A protein and the small-molecule ligand that binds it are described below.
Small molecule (SMILES): CC(=O)N[C@H]1[C@H](O[C@H]2[C@H](O)[C@@H](NC(C)=O)CO[C@@H]2CO)O[C@H](CO)[C@@H](O)[C@@H]1O

Sequence of chain 1.G:
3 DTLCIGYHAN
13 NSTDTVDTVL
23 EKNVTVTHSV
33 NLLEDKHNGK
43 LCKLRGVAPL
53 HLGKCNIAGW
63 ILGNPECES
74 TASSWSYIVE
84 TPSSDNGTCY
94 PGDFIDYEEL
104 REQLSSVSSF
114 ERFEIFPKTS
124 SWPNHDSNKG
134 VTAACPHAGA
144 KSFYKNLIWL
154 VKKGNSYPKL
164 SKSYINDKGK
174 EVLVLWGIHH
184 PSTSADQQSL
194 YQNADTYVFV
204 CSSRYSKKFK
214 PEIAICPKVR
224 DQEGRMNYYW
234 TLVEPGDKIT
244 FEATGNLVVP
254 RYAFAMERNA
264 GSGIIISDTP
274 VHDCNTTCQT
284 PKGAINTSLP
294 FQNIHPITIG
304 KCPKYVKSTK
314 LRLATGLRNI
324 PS

Binding-site contacts:
Ligand atom C2 contacts residue ASN89 of chain 1.G at 2.3 Å.
Ligand atom C8 contacts residue ASN66 of chain 1.G at 3.4 Å.
Ligand atom O6 contacts residue PRO139 of chain 1.G at 4.1 Å.
Ligand atom N2 contacts residue ASN66 of chain 1.G at 4.3 Å.
Ligand atom O3 contacts residue ARG223 of chain 1.G at 3.0 Å (salt-bridge).
Ligand atom C3 contacts residue ASN89 of chain 1.G at 3.7 Å.
Ligand atom O7 contacts residue ASN89 of chain 1.G at 2.7 Å (h-bond).
Ligand atom C8 contacts residue CYS92 of chain 1.G at 3.9 Å (hydrophobic).
Ligand atom O7 contacts residue CYS92 of chain 1.G at 3.5 Å.
Ligand atom C7 contacts residue CYS92 of chain 1.G at 4.1 Å (hydrophobic).
Ligand atom C7 contacts residue ASN66 of chain 1.G at 3.5 Å.
Ligand atom C8 contacts residue CYS138 of chain 1.G at 3.8 Å (hydrophobic).
Ligand atom C1 contacts residue ASP88 of chain 1.G at 4.5 Å.
Ligand atom C5 contacts residue ASP88 of chain 1.G at 4.4 Å.
Ligand atom O7 contacts residue ASN66 of chain 1.G at 2.8 Å (h-bond).
Ligand atom C7 contacts residue ARG223 of chain 1.G at 3.9 Å.
Ligand atom O6 contacts residue ASP88 of chain 1.G at 3.3 Å (salt-bridge).
Ligand atom C7 contacts residue GLU68 of chain 1.G at 4.0 Å.
Ligand atom C1 contacts residue ASN89 of chain 1.G at 1.4 Å.
Ligand atom C2 contacts residue GLU68 of chain 1.G at 4.2 Å.
Ligand atom C8 contacts residue PRO139 of chain 1.G at 3.5 Å (hydrophobic).
Ligand atom C5 contacts residue ASN89 of chain 1.G at 3.6 Å.
Ligand atom C8 contacts residue PRO67 of chain 1.G at 4.0 Å (hydrophobic).
Ligand atom O3 contacts residue PRO139 of chain 1.G at 3.9 Å.
Ligand atom C4 contacts residue ASN89 of chain 1.G at 4.2 Å.
Ligand atom O5 contacts residue ASN89 of chain 1.G at 2.4 Å (h-bond).
Ligand atom C8 contacts residue ARG223 of chain 1.G at 4.3 Å.
Ligand atom C8 contacts residue GLU68 of chain 1.G at 4.4 Å.
Ligand atom N2 contacts residue ARG223 of chain 1.G at 4.1 Å.
Ligand atom N2 contacts residue ASN89 of chain 1.G at 2.7 Å (h-bond).
Ligand atom C2 contacts residue ARG223 of chain 1.G at 4.0 Å.
Ligand atom N2 contacts residue GLU68 of chain 1.G at 3.5 Å.
Ligand atom O5 contacts residue ASP88 of chain 1.G at 3.5 Å (salt-bridge).
Ligand atom C3 contacts residue ARG223 of chain 1.G at 4.1 Å.
Ligand atom C7 contacts residue ASN89 of chain 1.G at 3.0 Å.
Ligand atom O7 contacts residue ARG223 of chain 1.G at 4.0 Å.
Ligand atom C1 contacts residue GLU68 of chain 1.G at 3.8 Å.
Ligand atom C6 contacts residue ASP88 of chain 1.G at 3.5 Å.
Ligand atom C8 contacts residue ALA137 of chain 1.G at 4.5 Å (hydrophobic).
Ligand atom C8 contacts residue ASN89 of chain 1.G at 4.4 Å.